A protein and the small-molecule ligand that binds it are described below.
Small molecule (SMILES): Cc1cc(CCCOc2c(C)cc(-c3coc(C)n3)cc2C)on1

Binding-site contacts:
Ligand atom CM6 contacts residue LEU181 of chain 5.A at 3.7 Å (hydrophobic).
Ligand atom O1B contacts residue ILE98 of chain 5.A at 2.9 Å.
Ligand atom CM2 contacts residue ILE236 of chain 5.A at 4.0 Å (hydrophobic).
Ligand atom C6B contacts residue ILE98 of chain 5.A at 3.6 Å (hydrophobic).
Ligand atom C2A contacts residue PHE179 of chain 5.A at 3.3 Å (hydrophobic).
Ligand atom O1 contacts residue LEU100 of chain 5.A at 4.0 Å.
Ligand atom C1B contacts residue LEU181 of chain 5.A at 3.8 Å (hydrophobic).
Ligand atom C2C contacts residue ILE98 of chain 5.A at 4.0 Å (hydrophobic).
Ligand atom C1A contacts residue PHE179 of chain 5.A at 3.5 Å (hydrophobic).
Ligand atom C4A contacts residue PHE179 of chain 5.A at 3.3 Å (hydrophobic).
Ligand atom O1 contacts residue MET214 of chain 5.A at 3.2 Å.
Ligand atom C2B contacts residue ILE98 of chain 5.A at 3.9 Å (hydrophobic).
Ligand atom N2 contacts residue LEU100 of chain 5.A at 3.8 Å.
Ligand atom C1C contacts residue MET214 of chain 5.A at 3.7 Å (hydrophobic).
Ligand atom C5B contacts residue LEU181 of chain 5.A at 3.3 Å (hydrophobic).
Ligand atom C2A contacts residue TYR144 of chain 5.A at 3.7 Å (hydrophobic).
Ligand atom N3A contacts residue PHE179 of chain 5.A at 3.0 Å.
Ligand atom C4A contacts residue TYR144 of chain 5.A at 3.8 Å (hydrophobic).
Ligand atom C1A contacts residue TYR144 of chain 5.A at 3.1 Å (hydrophobic).
Ligand atom C2B contacts residue ILE122 of chain 5.A at 3.9 Å (hydrophobic).
Ligand atom N2 contacts residue MET214 of chain 5.A at 3.8 Å.
Ligand atom CM4 contacts residue VAL168 of chain 5.A at 3.5 Å (hydrophobic).
Ligand atom C4B contacts residue PHE179 of chain 5.A at 3.9 Å (hydrophobic).
Ligand atom CM2 contacts residue ILE122 of chain 5.A at 3.7 Å (hydrophobic).
Ligand atom C4B contacts residue LEU181 of chain 5.A at 3.8 Å (hydrophobic).
Ligand atom CM3 contacts residue TYR190 of chain 5.A at 3.9 Å (hydrophobic).
Ligand atom O5A contacts residue TYR144 of chain 5.A at 3.1 Å.
Ligand atom C1B contacts residue ILE98 of chain 5.A at 3.6 Å (hydrophobic).
Ligand atom CM4 contacts residue PHE179 of chain 5.A at 3.9 Å (hydrophobic).
Ligand atom C5B contacts residue TYR144 of chain 5.A at 3.6 Å (hydrophobic).
Ligand atom O5A contacts residue ALA166 of chain 5.A at 3.9 Å.
Ligand atom CM6 contacts residue LEU184 of chain 5.A at 3.4 Å (hydrophobic).
Ligand atom C5 contacts residue MET214 of chain 5.A at 3.6 Å (hydrophobic).
Ligand atom N3A contacts residue LEU217 of chain 5.A at 3.4 Å.
Ligand atom CM4 contacts residue TYR142 of chain 5.A at 3.1 Å (hydrophobic).
Ligand atom C3 contacts residue LEU100 of chain 5.A at 3.9 Å (hydrophobic).
Ligand atom C6B contacts residue LEU181 of chain 5.A at 3.3 Å (hydrophobic).
Ligand atom O5A contacts residue PHE179 of chain 5.A at 3.7 Å.
Ligand atom C4 contacts residue TYR190 of chain 5.A at 3.8 Å (hydrophobic).
Ligand atom CM6 contacts residue TYR144 of chain 5.A at 3.7 Å (hydrophobic).

Sequence of chain 5.C:
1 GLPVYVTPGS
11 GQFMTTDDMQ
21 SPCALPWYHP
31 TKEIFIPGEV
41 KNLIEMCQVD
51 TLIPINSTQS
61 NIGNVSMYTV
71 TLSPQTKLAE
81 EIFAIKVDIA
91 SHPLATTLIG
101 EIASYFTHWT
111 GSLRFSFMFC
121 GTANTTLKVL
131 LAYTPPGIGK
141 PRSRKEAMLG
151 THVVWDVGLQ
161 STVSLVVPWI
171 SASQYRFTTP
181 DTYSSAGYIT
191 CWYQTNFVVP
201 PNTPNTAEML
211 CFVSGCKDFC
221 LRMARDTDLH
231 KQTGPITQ

Sequence of chain 5.A:
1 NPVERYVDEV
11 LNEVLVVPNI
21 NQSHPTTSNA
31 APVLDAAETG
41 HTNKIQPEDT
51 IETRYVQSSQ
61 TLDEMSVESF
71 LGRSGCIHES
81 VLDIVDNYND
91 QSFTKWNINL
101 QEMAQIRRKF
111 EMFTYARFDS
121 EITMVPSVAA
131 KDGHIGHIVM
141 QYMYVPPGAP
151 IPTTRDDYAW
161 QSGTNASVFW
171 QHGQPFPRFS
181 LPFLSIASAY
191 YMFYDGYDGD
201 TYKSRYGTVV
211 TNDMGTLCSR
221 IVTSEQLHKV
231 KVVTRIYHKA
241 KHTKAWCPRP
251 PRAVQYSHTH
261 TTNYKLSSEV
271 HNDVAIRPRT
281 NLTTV